Binding-site contacts:
Ligand atom O2' contacts residue THR453 of chain 1.B at 4.1 Å.
Ligand atom C5 contacts residue ASP500 of chain 1.B at 3.9 Å.
Ligand atom O4 contacts residue LYS577 of chain 1.B at 4.1 Å.
Ligand atom C4B contacts residue LYS578 of chain 1.B at 4.0 Å.
Ligand atom O2' contacts residue TYR455 of chain 1.B at 3.5 Å.
Ligand atom C7' contacts residue LEU755 of chain 1.B at 4.1 Å (hydrophobic).
Ligand atom O2B contacts residue GLN756 of chain 1.B at 3.8 Å.
Ligand atom O1B contacts residue TRP760 of chain 1.B at 4.1 Å.
Ligand atom O7' contacts residue LEU755 of chain 1.B at 3.9 Å.
Ligand atom C1' contacts residue GLN756 of chain 1.B at 3.6 Å.
Ligand atom O6' contacts residue PRO747 of chain 1.B at 3.6 Å.
Ligand atom C2B contacts residue GLU457 of chain 1.B at 3.9 Å.
Ligand atom O1B contacts residue ARG759 of chain 1.B at 2.6 Å (salt-bridge).
Ligand atom C6' contacts residue GLU752 of chain 1.B at 3.6 Å.
Ligand atom O2A contacts residue MG1 of chain 1.G at 3.6 Å.
Ligand atom C5 contacts residue TYR455 of chain 1.B at 3.2 Å (hydrophobic).
Ligand atom O4B contacts residue LYS578 of chain 1.B at 3.7 Å.
Ligand atom O1' contacts residue GLN756 of chain 1.B at 4.0 Å.
Ligand atom C4B contacts residue ASP602 of chain 1.B at 3.6 Å.
Ligand atom O2' contacts residue GLU457 of chain 1.B at 2.6 Å (salt-bridge).
Ligand atom O4 contacts residue TYR455 of chain 1.B at 3.4 Å.
Ligand atom O1' contacts residue ARG759 of chain 1.B at 3.6 Å (salt-bridge).
Ligand atom C2 contacts residue TYR455 of chain 1.B at 4.0 Å (hydrophobic).
Ligand atom C6 contacts residue TYR455 of chain 1.B at 3.7 Å (hydrophobic).
Ligand atom N3 contacts residue TYR455 of chain 1.B at 3.6 Å.
Ligand atom C3B contacts residue THR453 of chain 1.B at 3.7 Å.
Ligand atom C5B contacts residue ASP602 of chain 1.B at 3.6 Å.
Ligand atom O3B contacts residue THR453 of chain 1.B at 2.3 Å (h-bond).
Ligand atom O3B contacts residue ASP602 of chain 1.B at 3.9 Å.
Ligand atom O3A contacts residue ARG759 of chain 1.B at 3.6 Å.
Ligand atom O5' contacts residue GLN756 of chain 1.B at 4.0 Å.
Ligand atom C5 contacts residue LYS578 of chain 1.B at 4.0 Å.
Ligand atom C6' contacts residue GLN756 of chain 1.B at 4.0 Å.
Ligand atom C2B contacts residue TYR455 of chain 1.B at 3.9 Å (hydrophobic).
Ligand atom N1 contacts residue TYR455 of chain 1.B at 3.6 Å.
Ligand atom C1B contacts residue TYR455 of chain 1.B at 4.0 Å (hydrophobic).
Ligand atom PB contacts residue ARG759 of chain 1.B at 3.6 Å.
Ligand atom C4 contacts residue TYR455 of chain 1.B at 3.2 Å (hydrophobic).
Ligand atom C1B contacts residue THR453 of chain 1.B at 4.1 Å.
Ligand atom O3B contacts residue ALA603 of chain 1.B at 3.8 Å.

Sequence of chain 1.B:
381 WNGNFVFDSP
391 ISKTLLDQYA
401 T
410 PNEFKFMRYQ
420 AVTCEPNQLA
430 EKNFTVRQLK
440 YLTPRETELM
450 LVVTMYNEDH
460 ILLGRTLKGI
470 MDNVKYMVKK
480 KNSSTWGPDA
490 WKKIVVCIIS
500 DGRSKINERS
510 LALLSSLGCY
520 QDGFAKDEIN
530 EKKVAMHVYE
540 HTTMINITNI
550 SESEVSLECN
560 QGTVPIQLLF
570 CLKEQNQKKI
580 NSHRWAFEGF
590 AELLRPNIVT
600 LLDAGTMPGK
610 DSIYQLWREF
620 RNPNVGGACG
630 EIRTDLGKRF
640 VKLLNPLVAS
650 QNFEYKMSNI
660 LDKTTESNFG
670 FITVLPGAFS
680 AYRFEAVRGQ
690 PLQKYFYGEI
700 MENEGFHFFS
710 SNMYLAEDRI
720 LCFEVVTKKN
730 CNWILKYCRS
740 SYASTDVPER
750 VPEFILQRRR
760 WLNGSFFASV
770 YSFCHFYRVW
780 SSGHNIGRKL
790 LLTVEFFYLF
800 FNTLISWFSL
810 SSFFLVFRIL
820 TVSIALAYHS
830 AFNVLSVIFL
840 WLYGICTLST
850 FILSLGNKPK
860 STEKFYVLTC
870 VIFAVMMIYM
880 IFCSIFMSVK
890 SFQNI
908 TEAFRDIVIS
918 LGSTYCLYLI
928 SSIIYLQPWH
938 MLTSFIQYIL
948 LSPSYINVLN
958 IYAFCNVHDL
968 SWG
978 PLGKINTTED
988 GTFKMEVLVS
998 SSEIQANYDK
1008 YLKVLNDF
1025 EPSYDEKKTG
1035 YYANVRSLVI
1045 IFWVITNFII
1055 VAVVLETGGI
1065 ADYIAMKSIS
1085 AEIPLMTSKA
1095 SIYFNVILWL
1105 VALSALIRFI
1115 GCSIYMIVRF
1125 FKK

This protein binds this small molecule.
Small molecule (SMILES): CC(=O)N[C@H]1[C@@H](O[P](=O)(O)O[P](=O)(O)OC[C@H]2O[C@@H](n3ccc(=O)[nH]c3=O)[C@H](O)[C@@H]2O)O[C@H](CO)[C@@H](O)[C@@H]1O